Binding-site contacts:
Ligand atom C14 contacts residue TYR197 of chain 5.A at 3.7 Å (hydrophobic).
Ligand atom N13 contacts residue TYR197 of chain 5.A at 3.4 Å.
Ligand atom O16 contacts residue VAL188 of chain 5.A at 3.8 Å.
Ligand atom C07 contacts residue TYR128 of chain 5.A at 2.9 Å (hydrophobic).
Ligand atom C01 contacts residue TYR128 of chain 5.A at 2.9 Å (hydrophobic).
Ligand atom C01 contacts residue MET224 of chain 5.A at 3.7 Å (hydrophobic).
Ligand atom O20 contacts residue PHE186 of chain 5.A at 3.8 Å.
Ligand atom O20 contacts residue TYR152 of chain 5.A at 3.7 Å.
Ligand atom O24 contacts residue TYR152 of chain 5.A at 3.5 Å (h-bond).
Ligand atom C01 contacts residue PHE186 of chain 5.A at 2.8 Å (hydrophobic).
Ligand atom O23 contacts residue TYR152 of chain 5.A at 3.0 Å (h-bond).
Ligand atom O23 contacts residue LEU221 of chain 1.C at 3.9 Å.
Ligand atom C18 contacts residue TYR152 of chain 5.A at 3.7 Å (hydrophobic).
Ligand atom O02 contacts residue TYR128 of chain 5.A at 3.8 Å.
Ligand atom C06 contacts residue TYR128 of chain 5.A at 3.4 Å (hydrophobic).
Ligand atom C08 contacts residue TYR197 of chain 5.A at 3.9 Å (hydrophobic).
Ligand atom C15 contacts residue TYR197 of chain 5.A at 3.8 Å (hydrophobic).
Ligand atom C09 contacts residue MET221 of chain 5.A at 3.9 Å (hydrophobic).
Ligand atom N22 contacts residue TYR152 of chain 5.A at 3.3 Å (h-bond).
Ligand atom C14 contacts residue LEU106 of chain 5.A at 3.5 Å (hydrophobic).
Ligand atom C05 contacts residue TYR128 of chain 5.A at 3.8 Å (hydrophobic).
Ligand atom C15 contacts residue SER126 of chain 5.A at 3.5 Å.
Ligand atom O23 contacts residue VAL191 of chain 5.A at 3.9 Å.
Ligand atom C10 contacts residue TYR197 of chain 5.A at 3.7 Å (hydrophobic).
Ligand atom C10 contacts residue MET221 of chain 5.A at 3.9 Å (hydrophobic).
Ligand atom C06 contacts residue ILE104 of chain 5.A at 3.5 Å (hydrophobic).
Ligand atom N22 contacts residue VAL191 of chain 5.A at 3.9 Å.
Ligand atom C21 contacts residue TYR152 of chain 5.A at 3.6 Å (hydrophobic).
Ligand atom O24 contacts residue VAL191 of chain 5.A at 3.1 Å.
Ligand atom C03 contacts residue TYR128 of chain 5.A at 3.7 Å (hydrophobic).
Ligand atom C08 contacts residue TYR128 of chain 5.A at 3.3 Å (hydrophobic).
Ligand atom C19 contacts residue TYR152 of chain 5.A at 3.9 Å (hydrophobic).
Ligand atom C11 contacts residue TYR197 of chain 5.A at 3.5 Å (hydrophobic).
Ligand atom C15 contacts residue TYR128 of chain 5.A at 3.1 Å (hydrophobic).
Ligand atom C17 contacts residue TYR152 of chain 5.A at 3.8 Å (hydrophobic).
Ligand atom O16 contacts residue TYR128 of chain 5.A at 2.9 Å (h-bond).
Ligand atom N13 contacts residue GOL1 of chain 5.E at 3.7 Å.
Ligand atom O02 contacts residue MET224 of chain 5.A at 3.5 Å.
Ligand atom C12 contacts residue TYR197 of chain 5.A at 3.5 Å (hydrophobic).
Ligand atom C04 contacts residue TYR128 of chain 5.A at 3.4 Å (hydrophobic).

Sequence of chain 5.A:
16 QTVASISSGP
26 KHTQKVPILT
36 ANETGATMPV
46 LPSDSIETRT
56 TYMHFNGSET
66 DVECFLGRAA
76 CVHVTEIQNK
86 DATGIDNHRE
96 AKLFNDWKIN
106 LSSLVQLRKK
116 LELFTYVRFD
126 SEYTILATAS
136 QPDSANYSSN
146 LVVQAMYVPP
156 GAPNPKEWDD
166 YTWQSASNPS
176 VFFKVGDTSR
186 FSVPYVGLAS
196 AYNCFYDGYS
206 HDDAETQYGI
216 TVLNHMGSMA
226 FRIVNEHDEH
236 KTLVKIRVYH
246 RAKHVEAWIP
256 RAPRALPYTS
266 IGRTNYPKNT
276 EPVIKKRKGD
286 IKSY

Sequence of chain 5.C:
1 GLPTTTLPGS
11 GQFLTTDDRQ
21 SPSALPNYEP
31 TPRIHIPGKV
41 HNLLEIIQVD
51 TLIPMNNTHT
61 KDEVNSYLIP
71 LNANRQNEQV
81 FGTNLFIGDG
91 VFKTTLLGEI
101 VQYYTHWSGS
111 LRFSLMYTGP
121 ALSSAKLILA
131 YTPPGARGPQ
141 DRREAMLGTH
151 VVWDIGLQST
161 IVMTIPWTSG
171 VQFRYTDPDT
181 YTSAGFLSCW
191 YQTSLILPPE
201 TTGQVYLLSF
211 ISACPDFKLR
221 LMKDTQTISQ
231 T

A small-molecule ligand and the protein it binds are described below.
Small molecule (SMILES): COc1cc(CC(=O)c2ccc(C#N)cc2)c([N+](=O)[O-])cc1OC

Sequence of chain 1.C:
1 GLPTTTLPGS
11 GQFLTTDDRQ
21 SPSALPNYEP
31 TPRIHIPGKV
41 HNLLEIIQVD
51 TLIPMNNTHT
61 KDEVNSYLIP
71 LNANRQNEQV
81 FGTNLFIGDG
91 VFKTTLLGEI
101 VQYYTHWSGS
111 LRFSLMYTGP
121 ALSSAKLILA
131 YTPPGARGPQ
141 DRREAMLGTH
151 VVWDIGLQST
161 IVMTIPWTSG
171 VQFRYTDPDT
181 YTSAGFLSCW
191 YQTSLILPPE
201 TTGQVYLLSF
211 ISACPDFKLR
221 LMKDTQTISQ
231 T